Sequence of chain 1.A:
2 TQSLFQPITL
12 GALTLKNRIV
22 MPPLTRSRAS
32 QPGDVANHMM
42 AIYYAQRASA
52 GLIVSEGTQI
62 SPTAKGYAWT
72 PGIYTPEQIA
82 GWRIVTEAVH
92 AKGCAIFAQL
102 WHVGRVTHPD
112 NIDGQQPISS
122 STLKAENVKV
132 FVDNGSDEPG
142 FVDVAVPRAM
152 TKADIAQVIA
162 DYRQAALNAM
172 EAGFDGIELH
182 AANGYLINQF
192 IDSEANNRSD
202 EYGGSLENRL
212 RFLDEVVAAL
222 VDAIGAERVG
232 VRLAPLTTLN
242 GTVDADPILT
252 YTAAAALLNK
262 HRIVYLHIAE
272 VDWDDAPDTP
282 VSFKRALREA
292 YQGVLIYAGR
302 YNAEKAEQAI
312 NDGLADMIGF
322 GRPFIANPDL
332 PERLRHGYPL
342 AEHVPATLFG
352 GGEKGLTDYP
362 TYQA

Binding-site contacts:
Ligand atom C2 contacts residue ASP273 of chain 1.A at 4.3 Å.
Ligand atom O7 contacts residue HIS181 of chain 1.A at 2.9 Å (h-bond).
Ligand atom C6 contacts residue TYR186 of chain 1.A at 3.5 Å (hydrophobic).
Ligand atom C2 contacts residue ASN184 of chain 1.A at 3.5 Å.
Ligand atom C3 contacts residue TRP274 of chain 1.A at 4.4 Å (hydrophobic).
Ligand atom CL9 contacts residue THR26 of chain 1.A at 3.9 Å.
Ligand atom C1 contacts residue FMN1 of chain 1.B at 3.3 Å.
Ligand atom CL9 contacts residue TRP274 of chain 1.A at 4.1 Å.
Ligand atom C6 contacts residue FMN1 of chain 1.B at 3.2 Å.
Ligand atom C3 contacts residue LEU240 of chain 1.A at 4.1 Å (hydrophobic).
Ligand atom C6 contacts residue THR26 of chain 1.A at 4.0 Å.
Ligand atom C2 contacts residue LEU240 of chain 1.A at 3.7 Å (hydrophobic).
Ligand atom C6 contacts residue HIS181 of chain 1.A at 4.2 Å.
Ligand atom C6 contacts residue TRP102 of chain 1.A at 3.7 Å (hydrophobic).
Ligand atom C3 contacts residue FMN1 of chain 1.B at 3.4 Å.
Ligand atom C4 contacts residue FMN1 of chain 1.B at 3.3 Å.
Ligand atom C5 contacts residue THR26 of chain 1.A at 3.4 Å.
Ligand atom C4 contacts residue THR26 of chain 1.A at 4.2 Å.
Ligand atom CL9 contacts residue PHE350 of chain 1.A at 3.5 Å.
Ligand atom O7 contacts residue TYR186 of chain 1.A at 3.4 Å.
Ligand atom C5 contacts residue FMN1 of chain 1.B at 3.5 Å.
Ligand atom O7 contacts residue FMN1 of chain 1.B at 3.2 Å.
Ligand atom C1 contacts residue HIS181 of chain 1.A at 4.0 Å.
Ligand atom C2 contacts residue FMN1 of chain 1.B at 3.3 Å.
Ligand atom C1 contacts residue TYR186 of chain 1.A at 3.9 Å (hydrophobic).
Ligand atom C5 contacts residue TYR186 of chain 1.A at 3.9 Å (hydrophobic).
Ligand atom CL9 contacts residue FMN1 of chain 1.B at 3.5 Å.
Ligand atom C5 contacts residue TRP102 of chain 1.A at 4.1 Å (hydrophobic).
Ligand atom O7 contacts residue ASN184 of chain 1.A at 2.6 Å (h-bond).
Ligand atom C1 contacts residue ASN184 of chain 1.A at 3.4 Å.

This protein binds this small molecule.
Small molecule (SMILES): Oc1ccc(Cl)cc1